Binding-site contacts:
Ligand atom OP1 contacts residue LYS99 of chain 1.B at 3.6 Å.
Ligand atom OP1 contacts residue GLY97 of chain 1.B at 2.8 Å (h-bond).
Ligand atom P contacts residue LYS99 of chain 1.B at 3.7 Å.
Ligand atom C5' contacts residue GLY95 of chain 1.B at 3.5 Å.
Ligand atom C4' contacts residue TRP94 of chain 1.B at 3.8 Å (hydrophobic).
Ligand atom O3' contacts residue ALA96 of chain 1.B at 3.6 Å.
Ligand atom O3' contacts residue GLY95 of chain 1.B at 3.4 Å.
Ligand atom C2' contacts residue DTP1 of chain 1.N at 3.4 Å.
Ligand atom OP1 contacts residue ALA96 of chain 1.B at 3.6 Å.
Ligand atom O3' contacts residue LYS224 of chain 1.B at 3.3 Å (salt-bridge).
Ligand atom C3' contacts residue DTP1 of chain 1.N at 3.8 Å.
Ligand atom N4 contacts residue DTP1 of chain 1.N at 3.9 Å.
Ligand atom C5 contacts residue DTP1 of chain 1.N at 3.5 Å.
Ligand atom C4' contacts residue GLY95 of chain 1.B at 3.5 Å.
Ligand atom OP1 contacts residue THR100 of chain 1.B at 2.8 Å (h-bond).
Ligand atom C6 contacts residue DTP1 of chain 1.N at 3.9 Å.
Ligand atom OP2 contacts residue THR98 of chain 1.B at 3.5 Å (h-bond).
Ligand atom O3' contacts residue PHE258 of chain 1.B at 3.6 Å.
Ligand atom C3' contacts residue LYS99 of chain 1.B at 3.7 Å.
Ligand atom O3' contacts residue LYS99 of chain 1.B at 3.7 Å.
Ligand atom O3' contacts residue TRP94 of chain 1.B at 3.6 Å.
Ligand atom OP1 contacts residue ARG240 of chain 1.B at 2.8 Å (salt-bridge).
Ligand atom OP2 contacts residue GLY97 of chain 1.B at 3.8 Å.
Ligand atom P contacts residue CA1 of chain 1.M at 3.5 Å.
Ligand atom C5' contacts residue GLY97 of chain 1.B at 3.5 Å.
Ligand atom OP1 contacts residue TRP94 of chain 1.B at 3.8 Å.
Ligand atom C4' contacts residue LYS224 of chain 1.B at 3.8 Å.
Ligand atom O3' contacts residue THR100 of chain 1.B at 3.9 Å.
Ligand atom OP1 contacts residue TRP94 of chain 1.B at 3.2 Å (h-bond).
Ligand atom OP1 contacts residue ILE93 of chain 1.B at 3.7 Å.
Ligand atom C4 contacts residue DTP1 of chain 1.N at 3.9 Å.
Ligand atom O5' contacts residue GLY97 of chain 1.B at 3.4 Å (h-bond).
Ligand atom OP1 contacts residue LYS99 of chain 1.B at 3.7 Å.
Ligand atom OP1 contacts residue GLY95 of chain 1.B at 2.9 Å (h-bond).
Ligand atom O5' contacts residue LYS99 of chain 1.B at 3.9 Å.
Ligand atom OP2 contacts residue CA1 of chain 1.M at 3.7 Å.
Ligand atom P contacts residue THR100 of chain 1.B at 3.9 Å.
Ligand atom OP1 contacts residue CA1 of chain 1.M at 2.5 Å.
Ligand atom OP2 contacts residue LYS99 of chain 1.B at 3.1 Å (salt-bridge).
Ligand atom P contacts residue GLY97 of chain 1.B at 3.6 Å.

A small-molecule ligand and the protein it binds are described below.
Small molecule (SMILES): Cc1cn([C@H]2C[C@H](O[P](=O)(O)OC[C@H]3O[C@@H](n4cnc5c(N)ncnc54)C[C@@H]3O[P](=O)(O)OC[C@H]3O[C@@H](n4ccc(N)nc4=O)C[C@@H]3O)[C@@H](CO[P](=O)(O)O[C@H]3C[C@H](n4cnc5c(=O)nc(N)[nH]c54)O[C@@H]3CO[P](=O)(O)O[C@H]3C[C@H](n4cnc5c(N)ncnc54)O[C@@H]3CO[P](=O)(O)O[C@H]3C[C@H](n4ccc(N)nc4=O)O[C@@H]3CO)O2)c(=O)[nH]c1=O

Sequence of chain 1.B:
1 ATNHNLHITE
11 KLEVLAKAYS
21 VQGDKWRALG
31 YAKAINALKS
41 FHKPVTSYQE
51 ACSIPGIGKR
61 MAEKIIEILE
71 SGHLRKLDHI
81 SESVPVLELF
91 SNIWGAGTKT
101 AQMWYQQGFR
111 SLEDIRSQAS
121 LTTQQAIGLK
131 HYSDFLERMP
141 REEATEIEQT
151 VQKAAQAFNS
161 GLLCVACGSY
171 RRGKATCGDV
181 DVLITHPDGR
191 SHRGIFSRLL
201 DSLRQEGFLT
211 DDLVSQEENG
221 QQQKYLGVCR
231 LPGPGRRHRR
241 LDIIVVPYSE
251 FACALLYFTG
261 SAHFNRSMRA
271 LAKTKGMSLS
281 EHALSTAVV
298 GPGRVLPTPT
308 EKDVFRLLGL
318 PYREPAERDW